The small molecule below binds the protein below.
Small molecule (SMILES): CC(=O)N[C@@H]1[C@@H](O)[C@H](O)[C@@H](CO)O[C@H]1O

Binding-site contacts:
Ligand atom C5 contacts residue ASN1131 of chain 1.B at 3.7 Å.
Ligand atom O7 contacts residue ILE1129 of chain 1.B at 3.7 Å.
Ligand atom C4 contacts residue ASN1131 of chain 1.B at 4.2 Å.
Ligand atom C2 contacts residue ASN1131 of chain 1.B at 2.5 Å.
Ligand atom C7 contacts residue ASN1131 of chain 1.B at 3.6 Å.
Ligand atom C1 contacts residue ASN1131 of chain 1.B at 1.4 Å.
Ligand atom C7 contacts residue ILE1129 of chain 1.B at 4.3 Å (hydrophobic).
Ligand atom O7 contacts residue ASN1131 of chain 1.B at 3.7 Å.
Ligand atom C3 contacts residue ASN1131 of chain 1.B at 3.8 Å.
Ligand atom C8 contacts residue VAL1130 of chain 1.B at 4.3 Å (hydrophobic).
Ligand atom C8 contacts residue ILE1129 of chain 1.B at 4.1 Å (hydrophobic).
Ligand atom N2 contacts residue ASN1131 of chain 1.B at 2.9 Å (h-bond).
Ligand atom O5 contacts residue ASN1131 of chain 1.B at 2.4 Å (h-bond).

Sequence of chain 1.B:
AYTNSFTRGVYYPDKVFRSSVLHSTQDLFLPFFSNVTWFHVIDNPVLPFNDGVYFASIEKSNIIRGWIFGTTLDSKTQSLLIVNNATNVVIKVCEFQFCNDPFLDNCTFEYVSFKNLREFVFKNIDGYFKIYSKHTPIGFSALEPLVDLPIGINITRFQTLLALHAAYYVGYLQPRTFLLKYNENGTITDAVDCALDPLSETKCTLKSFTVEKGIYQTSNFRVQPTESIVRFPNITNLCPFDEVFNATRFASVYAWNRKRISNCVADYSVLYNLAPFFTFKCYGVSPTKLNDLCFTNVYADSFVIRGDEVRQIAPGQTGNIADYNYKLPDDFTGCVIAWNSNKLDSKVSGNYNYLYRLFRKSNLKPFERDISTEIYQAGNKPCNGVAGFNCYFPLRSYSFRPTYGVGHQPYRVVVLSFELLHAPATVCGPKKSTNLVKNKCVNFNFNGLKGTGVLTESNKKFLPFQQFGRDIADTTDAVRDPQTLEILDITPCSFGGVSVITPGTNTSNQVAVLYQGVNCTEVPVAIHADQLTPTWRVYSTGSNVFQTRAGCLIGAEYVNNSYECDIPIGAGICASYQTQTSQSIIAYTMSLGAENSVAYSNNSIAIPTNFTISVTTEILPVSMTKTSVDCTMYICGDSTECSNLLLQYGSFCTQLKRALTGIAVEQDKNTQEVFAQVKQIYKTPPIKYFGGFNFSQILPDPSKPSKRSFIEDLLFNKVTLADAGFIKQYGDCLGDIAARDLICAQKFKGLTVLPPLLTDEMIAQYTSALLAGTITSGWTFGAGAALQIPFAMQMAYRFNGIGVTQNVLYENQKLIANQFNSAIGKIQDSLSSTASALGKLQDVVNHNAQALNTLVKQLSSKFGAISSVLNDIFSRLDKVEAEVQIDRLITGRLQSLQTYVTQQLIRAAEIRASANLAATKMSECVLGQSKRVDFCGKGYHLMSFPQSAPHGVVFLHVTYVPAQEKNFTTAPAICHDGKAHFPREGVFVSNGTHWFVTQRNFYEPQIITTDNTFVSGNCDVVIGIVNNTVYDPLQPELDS